Sequence of chain 1.B:
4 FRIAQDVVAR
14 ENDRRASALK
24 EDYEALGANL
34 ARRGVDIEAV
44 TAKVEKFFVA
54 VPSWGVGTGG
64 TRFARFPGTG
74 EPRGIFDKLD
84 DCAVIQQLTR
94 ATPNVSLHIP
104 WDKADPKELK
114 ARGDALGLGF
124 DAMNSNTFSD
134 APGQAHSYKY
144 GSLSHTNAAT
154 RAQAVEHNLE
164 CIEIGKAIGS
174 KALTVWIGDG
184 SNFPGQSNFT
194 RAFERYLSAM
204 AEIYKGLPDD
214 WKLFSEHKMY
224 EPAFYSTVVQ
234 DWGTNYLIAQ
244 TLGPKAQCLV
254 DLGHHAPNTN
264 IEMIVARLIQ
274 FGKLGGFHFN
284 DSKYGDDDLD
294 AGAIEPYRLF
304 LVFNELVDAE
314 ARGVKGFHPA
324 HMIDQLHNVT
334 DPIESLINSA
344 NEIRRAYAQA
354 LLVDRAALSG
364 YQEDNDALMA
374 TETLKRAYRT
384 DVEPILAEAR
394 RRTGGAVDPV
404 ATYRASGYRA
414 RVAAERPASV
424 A

Binding-site contacts:
Ligand atom C1 contacts residue TRP179 of chain 1.A at 3.5 Å (hydrophobic).
Ligand atom C1 contacts residue MN1 of chain 1.F at 2.8 Å.
Ligand atom O2 contacts residue ASP254 of chain 1.A at 3.1 Å (salt-bridge).
Ligand atom O2 contacts residue HIS257 of chain 1.A at 3.0 Å (h-bond).
Ligand atom C2 contacts residue GLU219 of chain 1.A at 3.8 Å.
Ligand atom C5 contacts residue TRP57 of chain 1.A at 3.9 Å (hydrophobic).
Ligand atom O4 contacts residue HIS101 of chain 1.A at 3.1 Å (h-bond).
Ligand atom O1 contacts residue ASP289 of chain 1.A at 2.9 Å (salt-bridge).
Ligand atom O3 contacts residue GLU219 of chain 1.A at 2.7 Å (salt-bridge).
Ligand atom O5 contacts residue MN1 of chain 1.E at 3.9 Å.
Ligand atom O5 contacts residue ASP327 of chain 1.A at 2.7 Å (salt-bridge).
Ligand atom C1 contacts residue PHE66 of chain 1.B at 3.7 Å (hydrophobic).
Ligand atom O1 contacts residue LYS221 of chain 1.A at 2.6 Å (salt-bridge).
Ligand atom O2 contacts residue GLU219 of chain 1.A at 3.2 Å (salt-bridge).
Ligand atom C6 contacts residue HIS101 of chain 1.A at 3.9 Å.
Ligand atom O6 contacts residue PHE66 of chain 1.B at 3.7 Å.
Ligand atom O2 contacts residue MN1 of chain 1.F at 2.2 Å.
Ligand atom O4 contacts residue TRP179 of chain 1.A at 3.8 Å.
Ligand atom O1 contacts residue HIS257 of chain 1.A at 3.1 Å (h-bond).
Ligand atom O2 contacts residue MN1 of chain 1.E at 2.3 Å.
Ligand atom O2 contacts residue ASP327 of chain 1.A at 2.8 Å (salt-bridge).
Ligand atom C3 contacts residue ASP327 of chain 1.A at 3.6 Å.
Ligand atom C3 contacts residue GLU219 of chain 1.A at 3.4 Å.
Ligand atom C3 contacts residue TRP179 of chain 1.A at 3.7 Å (hydrophobic).
Ligand atom C1 contacts residue HIS257 of chain 1.A at 3.9 Å.
Ligand atom C3 contacts residue MN1 of chain 1.E at 3.2 Å.
Ligand atom C2 contacts residue ASP327 of chain 1.A at 3.5 Å.
Ligand atom C2 contacts residue HIS257 of chain 1.A at 3.6 Å.
Ligand atom C5 contacts residue ASP327 of chain 1.A at 3.3 Å.
Ligand atom O3 contacts residue ASP327 of chain 1.A at 2.9 Å (salt-bridge).
Ligand atom C2 contacts residue MN1 of chain 1.F at 2.8 Å.
Ligand atom C2 contacts residue MN1 of chain 1.E at 3.1 Å.
Ligand atom O3 contacts residue HIS281 of chain 1.A at 3.1 Å.
Ligand atom C6 contacts residue TRP57 of chain 1.A at 3.5 Å (hydrophobic).
Ligand atom O1 contacts residue MN1 of chain 1.F at 1.9 Å.
Ligand atom O3 contacts residue MN1 of chain 1.E at 2.3 Å.
Ligand atom C1 contacts residue LYS221 of chain 1.A at 3.6 Å.
Ligand atom O6 contacts residue TRP104 of chain 1.A at 3.9 Å.
Ligand atom C4 contacts residue TRP179 of chain 1.A at 3.6 Å (hydrophobic).
Ligand atom O1 contacts residue PHE66 of chain 1.B at 3.5 Å.

Sequence of chain 1.A:
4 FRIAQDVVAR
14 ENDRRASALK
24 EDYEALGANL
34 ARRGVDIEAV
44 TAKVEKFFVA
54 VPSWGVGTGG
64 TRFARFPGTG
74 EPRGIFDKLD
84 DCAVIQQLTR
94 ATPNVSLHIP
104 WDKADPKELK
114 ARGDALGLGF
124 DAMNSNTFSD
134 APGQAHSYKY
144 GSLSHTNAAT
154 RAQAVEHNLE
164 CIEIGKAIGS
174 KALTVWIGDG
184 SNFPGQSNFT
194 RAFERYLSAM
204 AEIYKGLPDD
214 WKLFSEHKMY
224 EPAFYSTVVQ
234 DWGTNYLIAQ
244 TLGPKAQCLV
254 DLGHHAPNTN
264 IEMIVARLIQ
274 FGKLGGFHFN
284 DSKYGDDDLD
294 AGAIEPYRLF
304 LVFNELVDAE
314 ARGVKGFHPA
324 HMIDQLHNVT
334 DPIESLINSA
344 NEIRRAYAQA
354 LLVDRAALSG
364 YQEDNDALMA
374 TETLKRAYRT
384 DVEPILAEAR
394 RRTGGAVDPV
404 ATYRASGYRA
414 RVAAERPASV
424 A

A protein and the small-molecule ligand that binds it are described below.
Small molecule (SMILES): O=C(CO)[C@H](O)[C@H](O)[C@H](O)CO